Sequence of chain 1.G:
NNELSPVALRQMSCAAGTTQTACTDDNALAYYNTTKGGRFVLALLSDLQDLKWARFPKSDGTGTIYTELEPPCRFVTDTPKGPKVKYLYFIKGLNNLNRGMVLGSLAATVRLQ

A small-molecule ligand and the protein it binds are described below.
Small molecule (SMILES): Nc1nc2c(ncn2[C@@H]2O[C@H](CO[P](=O)(O)O[P](=O)(O)NP(=O)(O)O)[C@@H](O)[C@H]2O)c(=O)[nH]1

Sequence of chain 1.A:
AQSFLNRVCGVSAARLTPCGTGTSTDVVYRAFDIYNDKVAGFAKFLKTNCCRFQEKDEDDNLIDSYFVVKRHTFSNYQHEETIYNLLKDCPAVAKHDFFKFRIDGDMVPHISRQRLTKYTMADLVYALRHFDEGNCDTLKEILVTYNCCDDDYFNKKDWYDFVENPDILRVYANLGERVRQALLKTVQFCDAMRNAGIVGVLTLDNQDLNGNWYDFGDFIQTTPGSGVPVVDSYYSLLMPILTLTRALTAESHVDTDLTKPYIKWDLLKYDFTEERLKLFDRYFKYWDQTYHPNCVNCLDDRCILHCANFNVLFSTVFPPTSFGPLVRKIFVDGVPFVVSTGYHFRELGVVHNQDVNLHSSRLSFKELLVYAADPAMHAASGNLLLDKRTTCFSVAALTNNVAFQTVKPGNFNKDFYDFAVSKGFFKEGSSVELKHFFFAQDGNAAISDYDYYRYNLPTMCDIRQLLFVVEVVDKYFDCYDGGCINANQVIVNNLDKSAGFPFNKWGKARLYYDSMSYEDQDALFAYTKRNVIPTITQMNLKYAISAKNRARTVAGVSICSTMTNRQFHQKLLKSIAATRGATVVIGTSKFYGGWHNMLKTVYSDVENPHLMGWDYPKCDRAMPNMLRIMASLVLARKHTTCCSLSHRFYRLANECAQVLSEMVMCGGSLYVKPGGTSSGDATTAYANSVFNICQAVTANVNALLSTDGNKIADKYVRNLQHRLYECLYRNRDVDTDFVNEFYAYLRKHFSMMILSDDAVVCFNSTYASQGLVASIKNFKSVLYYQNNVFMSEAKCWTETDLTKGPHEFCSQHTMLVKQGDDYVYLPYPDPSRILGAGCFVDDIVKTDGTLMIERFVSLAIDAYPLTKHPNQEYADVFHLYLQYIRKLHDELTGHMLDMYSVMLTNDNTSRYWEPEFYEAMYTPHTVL

Binding-site contacts:
Ligand atom PA contacts residue LYS50 of chain 1.A at 3.6 Å.
Ligand atom N2 contacts residue THR120 of chain 1.A at 3.0 Å (h-bond).
Ligand atom PB contacts residue ASP218 of chain 1.A at 3.0 Å.
Ligand atom N2 contacts residue TYR217 of chain 1.A at 3.3 Å (h-bond).
Ligand atom C2 contacts residue THR120 of chain 1.A at 3.1 Å.
Ligand atom O2' contacts residue PHE35 of chain 1.A at 3.5 Å.
Ligand atom C6 contacts residue THR120 of chain 1.A at 3.3 Å.
Ligand atom PB contacts residue ASN209 of chain 1.A at 3.5 Å.
Ligand atom N3B contacts residue ASP218 of chain 1.A at 2.4 Å (salt-bridge).
Ligand atom O1A contacts residue LYS50 of chain 1.A at 2.5 Å (salt-bridge).
Ligand atom O5' contacts residue LYS50 of chain 1.A at 3.6 Å.
Ligand atom C5' contacts residue TYR217 of chain 1.A at 3.5 Å (hydrophobic).
Ligand atom PB contacts residue 6GS1 of chain 1.S at 3.4 Å.
Ligand atom C6 contacts residue ARG55 of chain 1.A at 3.1 Å.
Ligand atom O5' contacts residue ARG116 of chain 1.A at 3.4 Å (salt-bridge).
Ligand atom O6 contacts residue ARG55 of chain 1.A at 2.4 Å (salt-bridge).
Ligand atom O3A contacts residue ASN209 of chain 1.A at 3.2 Å (h-bond).
Ligand atom O2A contacts residue ARG116 of chain 1.A at 2.6 Å (salt-bridge).
Ligand atom O2B contacts residue PHE35 of chain 1.A at 3.3 Å.
Ligand atom O2B contacts residue 6GS1 of chain 1.S at 3.4 Å (h-bond).
Ligand atom N1 contacts residue THR120 of chain 1.A at 2.4 Å (h-bond).
Ligand atom C3' contacts residue ASP208 of chain 1.A at 3.5 Å.
Ligand atom O2G contacts residue 6GS1 of chain 1.S at 2.1 Å (h-bond).
Ligand atom O2B contacts residue LYS50 of chain 1.A at 2.9 Å (salt-bridge).
Ligand atom O6 contacts residue THR120 of chain 1.A at 3.4 Å (h-bond).
Ligand atom PA contacts residue ARG116 of chain 1.A at 3.5 Å.
Ligand atom O3G contacts residue 6GS1 of chain 1.S at 2.5 Å (h-bond).
Ligand atom O3' contacts residue ASP208 of chain 1.A at 2.6 Å (salt-bridge).
Ligand atom O3A contacts residue ASP218 of chain 1.A at 2.7 Å (salt-bridge).
Ligand atom N3B contacts residue 6GS1 of chain 1.S at 2.3 Å (h-bond).
Ligand atom C5 contacts residue ARG55 of chain 1.A at 3.3 Å.
Ligand atom PG contacts residue 6GS1 of chain 1.S at 2.3 Å.
Ligand atom O1B contacts residue ASN209 of chain 1.A at 2.9 Å (h-bond).
Ligand atom O1G contacts residue ASP218 of chain 1.A at 2.9 Å (salt-bridge).
Ligand atom O1B contacts residue ASP208 of chain 1.A at 2.7 Å (salt-bridge).
Ligand atom N7 contacts residue ARG55 of chain 1.A at 3.1 Å (salt-bridge).
Ligand atom O3G contacts residue ASP218 of chain 1.A at 3.5 Å (salt-bridge).
Ligand atom N2 contacts residue THR123 of chain 1.A at 3.4 Å.
Ligand atom O2' contacts residue ARG33 of chain 1.A at 3.5 Å.
Ligand atom PG contacts residue ASP218 of chain 1.A at 3.0 Å.